A protein and the small-molecule ligand that binds it are described below.
Small molecule (SMILES): NCCCC(=O)O

Sequence of chain 1.D:
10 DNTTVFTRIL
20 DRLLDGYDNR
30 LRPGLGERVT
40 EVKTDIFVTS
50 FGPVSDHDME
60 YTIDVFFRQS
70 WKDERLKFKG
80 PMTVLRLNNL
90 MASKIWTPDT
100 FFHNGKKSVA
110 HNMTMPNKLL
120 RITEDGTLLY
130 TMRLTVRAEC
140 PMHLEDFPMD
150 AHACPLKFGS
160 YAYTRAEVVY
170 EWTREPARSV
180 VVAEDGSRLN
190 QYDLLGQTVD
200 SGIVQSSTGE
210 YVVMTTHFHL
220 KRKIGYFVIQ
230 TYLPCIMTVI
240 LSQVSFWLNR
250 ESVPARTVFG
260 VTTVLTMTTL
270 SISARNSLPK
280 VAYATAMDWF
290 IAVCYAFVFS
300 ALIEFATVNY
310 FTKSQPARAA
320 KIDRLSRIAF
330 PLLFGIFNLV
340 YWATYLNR

Binding-site contacts:
Ligand atom O contacts residue PHE200 of chain 1.C at 3.9 Å.
Ligand atom OXT contacts residue LEU118 of chain 1.D at 3.8 Å.
Ligand atom CG contacts residue LEU118 of chain 1.D at 4.1 Å (hydrophobic).
Ligand atom CG contacts residue THR202 of chain 1.C at 4.3 Å.
Ligand atom C contacts residue THR130 of chain 1.D at 4.2 Å.
Ligand atom CG contacts residue TYR205 of chain 1.C at 4.0 Å (hydrophobic).
Ligand atom CB contacts residue PHE200 of chain 1.C at 3.9 Å (hydrophobic).
Ligand atom CB contacts residue TYR97 of chain 1.C at 3.8 Å (hydrophobic).
Ligand atom CD contacts residue TYR205 of chain 1.C at 4.1 Å (hydrophobic).
Ligand atom OXT contacts residue THR202 of chain 1.C at 4.2 Å.
Ligand atom N contacts residue TYR97 of chain 1.C at 2.6 Å (h-bond).
Ligand atom N contacts residue PHE200 of chain 1.C at 3.6 Å.
Ligand atom C contacts residue PHE65 of chain 1.D at 4.2 Å (hydrophobic).
Ligand atom OXT contacts residue TYR157 of chain 1.C at 3.8 Å.
Ligand atom CB contacts residue TYR157 of chain 1.C at 4.1 Å (hydrophobic).
Ligand atom CG contacts residue TYR157 of chain 1.C at 3.5 Å (hydrophobic).
Ligand atom CD contacts residue SER156 of chain 1.C at 3.3 Å.
Ligand atom C contacts residue TYR205 of chain 1.C at 4.2 Å (hydrophobic).
Ligand atom CB contacts residue PHE65 of chain 1.D at 3.9 Å (hydrophobic).
Ligand atom C contacts residue THR202 of chain 1.C at 3.6 Å.
Ligand atom O contacts residue TYR205 of chain 1.C at 4.3 Å.
Ligand atom CD contacts residue TYR97 of chain 1.C at 3.3 Å (hydrophobic).
Ligand atom N contacts residue GLU155 of chain 1.C at 1.3 Å (salt-bridge).
Ligand atom O contacts residue ARG67 of chain 1.D at 3.2 Å (salt-bridge).
Ligand atom CD contacts residue PHE200 of chain 1.C at 4.3 Å (hydrophobic).
Ligand atom CB contacts residue GLU155 of chain 1.C at 3.7 Å.
Ligand atom OXT contacts residue THR130 of chain 1.D at 3.0 Å.
Ligand atom OXT contacts residue PHE65 of chain 1.D at 4.3 Å.
Ligand atom C contacts residue LEU118 of chain 1.D at 4.2 Å (hydrophobic).
Ligand atom CB contacts residue TYR205 of chain 1.C at 4.3 Å (hydrophobic).
Ligand atom N contacts residue TYR205 of chain 1.C at 4.2 Å.
Ligand atom C contacts residue ARG67 of chain 1.D at 4.2 Å.
Ligand atom CD contacts residue GLU155 of chain 1.C at 2.7 Å.
Ligand atom OXT contacts residue ARG67 of chain 1.D at 4.2 Å.
Ligand atom N contacts residue SER156 of chain 1.C at 3.4 Å (h-bond).
Ligand atom O contacts residue PHE65 of chain 1.D at 4.0 Å.
Ligand atom O contacts residue THR202 of chain 1.C at 3.1 Å (h-bond).
Ligand atom CD contacts residue TYR157 of chain 1.C at 3.5 Å (hydrophobic).

Sequence of chain 1.C:
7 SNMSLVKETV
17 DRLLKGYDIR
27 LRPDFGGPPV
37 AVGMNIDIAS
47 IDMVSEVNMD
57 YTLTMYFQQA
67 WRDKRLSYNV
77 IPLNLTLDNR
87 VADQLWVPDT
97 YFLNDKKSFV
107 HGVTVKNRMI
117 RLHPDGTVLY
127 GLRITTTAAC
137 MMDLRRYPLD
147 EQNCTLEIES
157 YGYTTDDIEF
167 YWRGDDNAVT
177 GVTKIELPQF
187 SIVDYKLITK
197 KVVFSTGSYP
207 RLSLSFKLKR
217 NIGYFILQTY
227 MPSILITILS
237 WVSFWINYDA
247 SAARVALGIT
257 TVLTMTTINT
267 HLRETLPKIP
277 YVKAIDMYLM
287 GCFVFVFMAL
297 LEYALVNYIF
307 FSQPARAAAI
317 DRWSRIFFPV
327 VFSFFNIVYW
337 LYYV